A small-molecule ligand and the protein it binds are described below.
Small molecule (SMILES): CC(=O)N[C@H]1[C@H](O[C@H]2[C@H](O)[C@@H](NC(C)=O)CO[C@@H]2CO)O[C@H](CO)[C@@H](O)[C@@H]1O

Sequence of chain 45.C:
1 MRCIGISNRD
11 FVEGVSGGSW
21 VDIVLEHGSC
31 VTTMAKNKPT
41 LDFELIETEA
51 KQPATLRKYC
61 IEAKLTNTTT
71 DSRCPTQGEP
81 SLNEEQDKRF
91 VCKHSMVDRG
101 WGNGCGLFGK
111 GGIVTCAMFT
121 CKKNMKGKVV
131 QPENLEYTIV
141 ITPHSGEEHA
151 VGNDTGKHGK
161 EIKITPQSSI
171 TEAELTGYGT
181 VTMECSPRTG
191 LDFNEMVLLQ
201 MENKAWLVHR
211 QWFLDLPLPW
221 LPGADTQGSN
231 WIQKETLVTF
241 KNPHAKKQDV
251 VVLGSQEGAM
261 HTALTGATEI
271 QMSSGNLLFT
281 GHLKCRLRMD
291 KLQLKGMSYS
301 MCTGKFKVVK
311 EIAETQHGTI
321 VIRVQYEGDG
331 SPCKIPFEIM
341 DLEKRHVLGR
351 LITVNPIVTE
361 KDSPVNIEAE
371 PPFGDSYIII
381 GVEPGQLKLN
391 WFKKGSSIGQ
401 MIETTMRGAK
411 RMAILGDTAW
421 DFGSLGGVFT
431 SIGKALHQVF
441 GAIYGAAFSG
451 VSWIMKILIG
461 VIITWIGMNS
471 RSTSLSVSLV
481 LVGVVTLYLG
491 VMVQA

Binding-site contacts:
Ligand atom C3 contacts residue HIS149 of chain 45.C at 4.3 Å.
Ligand atom C1 contacts residue HIS158 of chain 45.C at 4.1 Å.
Ligand atom C5 contacts residue GLY156 of chain 45.C at 4.0 Å.
Ligand atom C4 contacts residue HIS149 of chain 45.C at 3.7 Å.
Ligand atom C7 contacts residue GLY102 of chain 45.E at 4.0 Å.
Ligand atom C7 contacts residue ASN153 of chain 45.C at 3.6 Å.
Ligand atom C5 contacts residue HIS149 of chain 45.C at 3.6 Å.
Ligand atom O6 contacts residue HIS149 of chain 45.C at 3.6 Å.
Ligand atom C8 contacts residue ASN153 of chain 45.C at 3.9 Å.
Ligand atom C8 contacts residue HIS149 of chain 45.C at 3.5 Å.
Ligand atom C2 contacts residue HIS149 of chain 45.C at 3.6 Å.
Ligand atom C5 contacts residue ASN153 of chain 45.C at 3.6 Å.
Ligand atom C7 contacts residue TRP101 of chain 45.E at 4.3 Å (hydrophobic).
Ligand atom O5 contacts residue HIS149 of chain 45.C at 3.8 Å.
Ligand atom O6 contacts residue HIS158 of chain 45.C at 3.4 Å.
Ligand atom O5 contacts residue GLY156 of chain 45.C at 3.9 Å.
Ligand atom C3 contacts residue ASN153 of chain 45.C at 3.9 Å.
Ligand atom O5 contacts residue ASN153 of chain 45.C at 2.2 Å (h-bond).
Ligand atom O7 contacts residue GLY102 of chain 45.E at 3.0 Å (h-bond).
Ligand atom O7 contacts residue TRP101 of chain 45.E at 3.4 Å (h-bond).
Ligand atom C2 contacts residue ASN153 of chain 45.C at 2.6 Å.
Ligand atom C4 contacts residue ASN153 of chain 45.C at 4.2 Å.
Ligand atom C8 contacts residue ALA150 of chain 45.C at 4.5 Å (hydrophobic).
Ligand atom O7 contacts residue ASN153 of chain 45.C at 4.0 Å.
Ligand atom C5 contacts residue HIS158 of chain 45.C at 4.2 Å.
Ligand atom C1 contacts residue HIS149 of chain 45.C at 3.7 Å.
Ligand atom C6 contacts residue GLY156 of chain 45.C at 3.8 Å.
Ligand atom N2 contacts residue ASN153 of chain 45.C at 3.2 Å (h-bond).
Ligand atom O5 contacts residue THR155 of chain 45.C at 3.8 Å.
Ligand atom C6 contacts residue HIS158 of chain 45.C at 3.9 Å.
Ligand atom C6 contacts residue HIS149 of chain 45.C at 4.1 Å.
Ligand atom O5 contacts residue HIS158 of chain 45.C at 3.2 Å.
Ligand atom O7 contacts residue ASN103 of chain 45.E at 4.5 Å.
Ligand atom C8 contacts residue TRP101 of chain 45.E at 4.4 Å (hydrophobic).
Ligand atom C1 contacts residue THR155 of chain 45.C at 3.7 Å.
Ligand atom O3 contacts residue HIS149 of chain 45.C at 4.2 Å.
Ligand atom C1 contacts residue ASN153 of chain 45.C at 1.4 Å.

Sequence of chain 45.E:
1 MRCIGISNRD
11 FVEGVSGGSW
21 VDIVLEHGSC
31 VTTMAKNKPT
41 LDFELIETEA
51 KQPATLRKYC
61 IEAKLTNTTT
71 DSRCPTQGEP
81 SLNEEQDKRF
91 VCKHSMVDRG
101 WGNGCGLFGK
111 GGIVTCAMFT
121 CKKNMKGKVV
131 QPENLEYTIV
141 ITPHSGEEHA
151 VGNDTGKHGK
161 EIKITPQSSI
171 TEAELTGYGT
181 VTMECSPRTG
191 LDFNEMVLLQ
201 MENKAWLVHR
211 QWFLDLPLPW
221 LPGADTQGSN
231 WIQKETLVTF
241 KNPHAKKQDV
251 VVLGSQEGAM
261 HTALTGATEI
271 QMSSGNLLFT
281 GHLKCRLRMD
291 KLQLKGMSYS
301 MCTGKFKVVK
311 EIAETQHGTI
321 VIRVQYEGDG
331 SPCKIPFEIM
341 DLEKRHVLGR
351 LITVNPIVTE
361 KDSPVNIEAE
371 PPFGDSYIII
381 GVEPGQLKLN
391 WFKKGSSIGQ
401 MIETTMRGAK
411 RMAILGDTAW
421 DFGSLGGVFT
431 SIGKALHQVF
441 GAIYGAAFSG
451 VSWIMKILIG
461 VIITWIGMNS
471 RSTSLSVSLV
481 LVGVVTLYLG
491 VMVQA